Sequence of chain 1.A:
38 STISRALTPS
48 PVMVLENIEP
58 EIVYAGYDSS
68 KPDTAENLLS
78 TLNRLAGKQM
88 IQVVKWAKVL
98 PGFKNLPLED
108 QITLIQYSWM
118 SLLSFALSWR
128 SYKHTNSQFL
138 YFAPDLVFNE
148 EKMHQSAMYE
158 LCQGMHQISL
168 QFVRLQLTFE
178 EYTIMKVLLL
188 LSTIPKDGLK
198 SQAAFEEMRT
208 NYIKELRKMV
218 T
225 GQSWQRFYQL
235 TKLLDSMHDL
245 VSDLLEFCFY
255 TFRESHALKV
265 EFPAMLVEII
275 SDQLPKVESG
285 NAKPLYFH

Binding-site contacts:
Ligand atom C10 contacts residue MET117 of chain 1.A at 3.5 Å (hydrophobic).
Ligand atom C8 contacts residue PHE251 of chain 1.A at 3.6 Å (hydrophobic).
Ligand atom C16 contacts residue LEU124 of chain 1.A at 3.8 Å (hydrophobic).
Ligand atom O59 contacts residue LEU124 of chain 1.A at 3.9 Å.
Ligand atom C11 contacts residue ALA83 of chain 1.A at 3.6 Å (hydrophobic).
Ligand atom C17 contacts residue CYS159 of chain 1.A at 3.8 Å (hydrophobic).
Ligand atom C13 contacts residue LEU76 of chain 1.A at 3.6 Å (hydrophobic).
Ligand atom O58 contacts residue CYS252 of chain 1.A at 3.4 Å.
Ligand atom C17 contacts residue MET162 of chain 1.A at 3.8 Å (hydrophobic).
Ligand atom O59 contacts residue LEU248 of chain 1.A at 3.5 Å.
Ligand atom C18 contacts residue PHE139 of chain 1.A at 3.7 Å (hydrophobic).
Ligand atom O57 contacts residue PHE266 of chain 1.A at 3.3 Å.
Ligand atom C19 contacts residue LEU120 of chain 1.A at 3.6 Å (hydrophobic).
Ligand atom C14 contacts residue LEU76 of chain 1.A at 3.7 Å (hydrophobic).
Ligand atom C13 contacts residue MET155 of chain 1.A at 3.7 Å (hydrophobic).
Ligand atom C12 contacts residue GLN86 of chain 1.A at 3.2 Å.
Ligand atom C15 contacts residue ASN80 of chain 1.A at 3.4 Å.
Ligand atom C23 contacts residue MET117 of chain 1.A at 3.8 Å (hydrophobic).
Ligand atom C14 contacts residue ASN80 of chain 1.A at 3.6 Å.
Ligand atom C16 contacts residue MET162 of chain 1.A at 3.7 Å (hydrophobic).
Ligand atom O60 contacts residue GLN86 of chain 1.A at 3.2 Å (h-bond).
Ligand atom O59 contacts residue MET162 of chain 1.A at 2.9 Å.
Ligand atom C10 contacts residue ASN80 of chain 1.A at 3.9 Å.
Ligand atom C1 contacts residue LEU79 of chain 1.A at 3.7 Å (hydrophobic).
Ligand atom C16 contacts residue LEU248 of chain 1.A at 3.8 Å (hydrophobic).
Ligand atom C4 contacts residue ASN80 of chain 1.A at 3.2 Å.
Ligand atom O59 contacts residue SER121 of chain 1.A at 3.8 Å.
Ligand atom S61 contacts residue MET155 of chain 1.A at 3.7 Å.
Ligand atom C7 contacts residue MET155 of chain 1.A at 3.8 Å (hydrophobic).
Ligand atom O60 contacts residue ARG127 of chain 1.A at 2.9 Å (salt-bridge).
Ligand atom C17 contacts residue MET155 of chain 1.A at 3.6 Å (hydrophobic).
Ligand atom C11 contacts residue LEU120 of chain 1.A at 3.6 Å (hydrophobic).
Ligand atom C18 contacts residue GLN86 of chain 1.A at 3.5 Å.
Ligand atom S61 contacts residue PHE139 of chain 1.A at 3.7 Å.
Ligand atom O60 contacts residue PHE139 of chain 1.A at 3.6 Å.
Ligand atom O57 contacts residue THR255 of chain 1.A at 3.4 Å.
Ligand atom C8 contacts residue LEU248 of chain 1.A at 3.8 Å (hydrophobic).
Ligand atom C3 contacts residue LEU79 of chain 1.A at 3.7 Å (hydrophobic).
Ligand atom C4 contacts residue LEU79 of chain 1.A at 3.7 Å (hydrophobic).
Ligand atom O57 contacts residue ASN80 of chain 1.A at 3.3 Å (h-bond).

This protein binds this small molecule.
Small molecule (SMILES): CC(=O)S[C@@H]1CC2=CC(=O)CC[C@]2(C)[C@H]2CC[C@@]3(C)[C@@H](CC[C@@]34CCC(=O)O4)[C@H]12